Sequence of chain 1.C:
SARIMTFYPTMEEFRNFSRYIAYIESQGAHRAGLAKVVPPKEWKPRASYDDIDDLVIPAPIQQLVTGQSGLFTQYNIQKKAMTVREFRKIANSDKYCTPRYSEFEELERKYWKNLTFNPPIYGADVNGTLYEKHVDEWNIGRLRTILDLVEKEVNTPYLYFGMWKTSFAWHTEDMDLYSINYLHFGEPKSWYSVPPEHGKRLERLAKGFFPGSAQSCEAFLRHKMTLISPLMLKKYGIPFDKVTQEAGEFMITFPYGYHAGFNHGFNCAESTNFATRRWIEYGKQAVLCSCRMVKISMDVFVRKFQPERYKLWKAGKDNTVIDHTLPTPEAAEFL

The protein below binds the small molecule below.
Small molecule (SMILES): CC1(c2cccc(Cl)c2)CCN(CCc2cnn(-c3nccc4c(=O)[nH]cnc34)c2)CC1

Binding-site contacts:
Ligand atom N contacts residue GLU191 of chain 1.C at 3.6 Å.
Ligand atom C4 contacts residue PHE186 of chain 1.C at 3.6 Å (hydrophobic).
Ligand atom C1 contacts residue TRP209 of chain 1.C at 3.6 Å (hydrophobic).
Ligand atom N3 contacts residue ZN1 of chain 1.O at 3.0 Å.
Ligand atom C7 contacts residue LYS242 of chain 1.C at 2.7 Å.
Ligand atom C contacts residue PHE186 of chain 1.C at 3.7 Å (hydrophobic).
Ligand atom C5 contacts residue LYS207 of chain 1.C at 3.7 Å.
Ligand atom C16 contacts residue TYR176 of chain 1.C at 3.8 Å (hydrophobic).
Ligand atom C2 contacts residue HIS189 of chain 1.C at 3.7 Å.
Ligand atom C7 contacts residue HIS189 of chain 1.C at 3.6 Å.
Ligand atom C1 contacts residue ZN1 of chain 1.O at 3.1 Å.
Ligand atom N contacts residue HIS277 of chain 1.C at 3.4 Å (h-bond).
Ligand atom C12 contacts residue ASP136 of chain 1.C at 3.7 Å.
Ligand atom C8 contacts residue LYS242 of chain 1.C at 3.2 Å.
Ligand atom C15 contacts residue TYR176 of chain 1.C at 3.6 Å (hydrophobic).
Ligand atom C6 contacts residue TYR133 of chain 1.C at 3.8 Å (hydrophobic).
Ligand atom O contacts residue LYS207 of chain 1.C at 2.6 Å (salt-bridge).
Ligand atom C2 contacts residue ZN1 of chain 1.O at 3.0 Å.
Ligand atom O contacts residue PHE186 of chain 1.C at 3.2 Å.
Ligand atom C5 contacts residue PHE186 of chain 1.C at 3.3 Å (hydrophobic).
Ligand atom N4 contacts residue GLU191 of chain 1.C at 3.0 Å (salt-bridge).
Ligand atom C7 contacts residue GLU191 of chain 1.C at 3.4 Å.
Ligand atom C23 contacts residue ASP136 of chain 1.C at 3.8 Å.
Ligand atom N2 contacts residue TYR178 of chain 1.C at 3.7 Å.
Ligand atom C5 contacts residue TYR133 of chain 1.C at 3.5 Å (hydrophobic).
Ligand atom C11 contacts residue TYR178 of chain 1.C at 3.6 Å (hydrophobic).
Ligand atom N1 contacts residue TYR133 of chain 1.C at 2.9 Å (h-bond).
Ligand atom N4 contacts residue HIS189 of chain 1.C at 2.8 Å (h-bond).
Ligand atom N contacts residue ZN1 of chain 1.O at 2.2 Å.
Ligand atom N4 contacts residue ZN1 of chain 1.O at 2.2 Å.
Ligand atom O contacts residue TYR133 of chain 1.C at 3.4 Å (h-bond).
Ligand atom C contacts residue TRP209 of chain 1.C at 3.6 Å (hydrophobic).
Ligand atom C10 contacts residue LYS242 of chain 1.C at 3.5 Å.
Ligand atom N contacts residue HIS189 of chain 1.C at 3.5 Å (h-bond).
Ligand atom N4 contacts residue LYS242 of chain 1.C at 3.6 Å (salt-bridge).
Ligand atom C1 contacts residue HIS277 of chain 1.C at 3.7 Å.
Ligand atom N1 contacts residue TYR178 of chain 1.C at 3.7 Å.
Ligand atom C7 contacts residue ZN1 of chain 1.O at 3.4 Å.
Ligand atom N3 contacts residue HIS189 of chain 1.C at 3.4 Å (h-bond).
Ligand atom C6 contacts residue TYR178 of chain 1.C at 3.4 Å (hydrophobic).